A protein and the small-molecule ligand that binds it are described below.
Small molecule (SMILES): CC(=O)N[C@@H]1[C@@H](O)[C@H](O)[C@@H](CO)O[C@H]1O

Binding-site contacts:
Ligand atom C8 contacts residue ASN71 of chain 1.A at 3.9 Å.
Ligand atom C8 contacts residue GLY70 of chain 1.A at 4.1 Å.
Ligand atom N2 contacts residue ASN71 of chain 1.A at 3.0 Å (h-bond).
Ligand atom C5 contacts residue ASN71 of chain 1.A at 3.8 Å.
Ligand atom C1 contacts residue ASN71 of chain 1.A at 1.5 Å.
Ligand atom C3 contacts residue ASN71 of chain 1.A at 3.9 Å.
Ligand atom O5 contacts residue ASN71 of chain 1.A at 2.5 Å (h-bond).
Ligand atom C7 contacts residue ASN71 of chain 1.A at 3.4 Å.
Ligand atom O7 contacts residue ASN71 of chain 1.A at 3.5 Å (h-bond).
Ligand atom C4 contacts residue ASN71 of chain 1.A at 4.4 Å.
Ligand atom C2 contacts residue ASN71 of chain 1.A at 2.5 Å.

Sequence of chain 1.A:
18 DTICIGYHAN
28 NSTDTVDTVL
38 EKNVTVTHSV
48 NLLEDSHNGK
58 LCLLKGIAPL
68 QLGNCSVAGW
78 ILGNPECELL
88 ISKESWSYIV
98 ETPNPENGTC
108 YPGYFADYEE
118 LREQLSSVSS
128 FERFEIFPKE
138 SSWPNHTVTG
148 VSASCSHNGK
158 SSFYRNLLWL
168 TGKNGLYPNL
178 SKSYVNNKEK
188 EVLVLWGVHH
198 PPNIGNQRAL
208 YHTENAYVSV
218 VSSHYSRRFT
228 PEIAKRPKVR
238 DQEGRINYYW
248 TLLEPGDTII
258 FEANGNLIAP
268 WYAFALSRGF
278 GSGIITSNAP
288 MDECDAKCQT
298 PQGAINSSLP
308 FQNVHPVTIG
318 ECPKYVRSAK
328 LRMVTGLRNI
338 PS